This protein binds this small molecule.
Small molecule (SMILES): Nc1ncnc2c1ncn2[C@@H]1O[C@@H]2CO[P](=O)(O)O[C@H]3[C@@H](O)[C@H](n4cnc5c(N)ncnc54)O[C@@H]3CO[P](=O)(O)O[C@H]2[C@H]1O

Sequence of chain 1.D:
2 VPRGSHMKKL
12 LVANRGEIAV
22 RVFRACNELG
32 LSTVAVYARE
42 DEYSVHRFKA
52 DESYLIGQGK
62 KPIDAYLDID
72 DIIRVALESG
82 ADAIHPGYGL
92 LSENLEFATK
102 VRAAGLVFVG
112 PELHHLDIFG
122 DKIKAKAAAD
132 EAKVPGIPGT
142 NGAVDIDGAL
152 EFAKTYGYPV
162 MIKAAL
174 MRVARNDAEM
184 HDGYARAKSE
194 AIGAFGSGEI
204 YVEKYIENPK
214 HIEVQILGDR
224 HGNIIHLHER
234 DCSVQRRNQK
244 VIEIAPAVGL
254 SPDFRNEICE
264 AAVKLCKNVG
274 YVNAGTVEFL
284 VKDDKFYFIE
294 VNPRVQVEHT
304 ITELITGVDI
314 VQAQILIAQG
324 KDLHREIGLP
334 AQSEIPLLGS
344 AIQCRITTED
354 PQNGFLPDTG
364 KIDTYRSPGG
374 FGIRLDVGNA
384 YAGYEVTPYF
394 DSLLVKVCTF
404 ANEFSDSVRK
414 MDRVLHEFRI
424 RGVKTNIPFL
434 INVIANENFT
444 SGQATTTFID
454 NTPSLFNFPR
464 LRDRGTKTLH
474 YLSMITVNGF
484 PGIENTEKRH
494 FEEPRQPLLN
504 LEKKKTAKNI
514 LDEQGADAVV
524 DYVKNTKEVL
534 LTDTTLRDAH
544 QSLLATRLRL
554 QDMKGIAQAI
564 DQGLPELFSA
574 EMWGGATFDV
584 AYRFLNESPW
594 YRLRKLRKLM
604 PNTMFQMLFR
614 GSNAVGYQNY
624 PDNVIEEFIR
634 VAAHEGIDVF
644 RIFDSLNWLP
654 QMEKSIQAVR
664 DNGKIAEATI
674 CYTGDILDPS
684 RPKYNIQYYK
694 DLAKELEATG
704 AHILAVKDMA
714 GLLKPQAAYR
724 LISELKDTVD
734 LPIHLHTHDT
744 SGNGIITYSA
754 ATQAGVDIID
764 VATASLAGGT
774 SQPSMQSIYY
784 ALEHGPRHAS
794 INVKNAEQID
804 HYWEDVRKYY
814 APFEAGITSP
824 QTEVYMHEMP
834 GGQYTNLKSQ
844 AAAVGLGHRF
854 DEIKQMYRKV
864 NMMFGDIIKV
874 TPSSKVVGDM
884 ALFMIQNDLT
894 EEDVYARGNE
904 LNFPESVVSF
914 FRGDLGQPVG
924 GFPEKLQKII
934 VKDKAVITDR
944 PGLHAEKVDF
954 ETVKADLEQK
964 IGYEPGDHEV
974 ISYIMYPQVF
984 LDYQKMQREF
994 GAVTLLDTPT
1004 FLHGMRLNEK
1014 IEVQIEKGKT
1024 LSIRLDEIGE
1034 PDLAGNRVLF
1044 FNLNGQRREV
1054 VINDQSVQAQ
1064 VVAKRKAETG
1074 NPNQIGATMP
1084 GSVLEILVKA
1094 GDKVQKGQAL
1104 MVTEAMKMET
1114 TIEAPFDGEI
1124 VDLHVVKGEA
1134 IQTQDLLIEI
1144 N

Sequence of chain 1.C:
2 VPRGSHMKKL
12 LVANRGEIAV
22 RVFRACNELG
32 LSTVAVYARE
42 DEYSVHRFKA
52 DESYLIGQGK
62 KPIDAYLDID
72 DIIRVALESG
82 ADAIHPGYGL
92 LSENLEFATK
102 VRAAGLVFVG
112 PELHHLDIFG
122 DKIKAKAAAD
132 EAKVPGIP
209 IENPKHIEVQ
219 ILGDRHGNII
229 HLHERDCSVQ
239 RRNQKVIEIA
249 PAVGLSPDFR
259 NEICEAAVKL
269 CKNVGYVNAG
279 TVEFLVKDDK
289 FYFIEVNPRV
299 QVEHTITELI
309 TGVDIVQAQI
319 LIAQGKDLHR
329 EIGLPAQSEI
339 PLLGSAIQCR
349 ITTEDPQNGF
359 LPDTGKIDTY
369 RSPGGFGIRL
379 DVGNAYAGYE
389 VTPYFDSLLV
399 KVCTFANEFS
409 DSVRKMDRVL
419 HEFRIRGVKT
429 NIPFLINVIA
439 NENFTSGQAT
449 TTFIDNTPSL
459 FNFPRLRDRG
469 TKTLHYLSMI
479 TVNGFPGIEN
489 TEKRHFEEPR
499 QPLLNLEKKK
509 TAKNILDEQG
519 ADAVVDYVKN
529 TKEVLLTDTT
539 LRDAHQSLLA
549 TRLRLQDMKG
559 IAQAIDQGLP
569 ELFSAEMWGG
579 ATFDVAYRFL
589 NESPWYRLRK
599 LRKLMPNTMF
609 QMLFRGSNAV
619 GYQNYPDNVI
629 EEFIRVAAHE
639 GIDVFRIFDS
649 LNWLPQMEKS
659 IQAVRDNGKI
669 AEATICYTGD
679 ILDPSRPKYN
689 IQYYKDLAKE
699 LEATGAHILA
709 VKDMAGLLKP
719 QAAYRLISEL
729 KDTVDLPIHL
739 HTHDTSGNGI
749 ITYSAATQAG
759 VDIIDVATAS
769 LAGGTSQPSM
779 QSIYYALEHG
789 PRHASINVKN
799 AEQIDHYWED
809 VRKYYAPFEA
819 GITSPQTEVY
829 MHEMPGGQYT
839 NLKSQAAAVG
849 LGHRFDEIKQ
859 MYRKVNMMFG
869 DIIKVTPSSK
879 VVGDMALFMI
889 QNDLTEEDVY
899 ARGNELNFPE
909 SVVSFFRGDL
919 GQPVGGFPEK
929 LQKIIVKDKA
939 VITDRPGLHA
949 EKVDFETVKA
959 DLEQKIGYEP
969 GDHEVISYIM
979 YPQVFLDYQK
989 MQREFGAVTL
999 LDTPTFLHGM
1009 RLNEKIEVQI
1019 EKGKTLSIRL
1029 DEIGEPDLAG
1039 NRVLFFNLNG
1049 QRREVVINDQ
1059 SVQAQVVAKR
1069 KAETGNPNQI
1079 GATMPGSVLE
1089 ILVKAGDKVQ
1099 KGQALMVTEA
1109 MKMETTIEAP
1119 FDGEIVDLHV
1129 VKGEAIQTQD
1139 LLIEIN

Binding-site contacts:
Ligand atom O2P1 contacts residue GLN756 of chain 1.C at 3.0 Å (h-bond).
Ligand atom O3' contacts residue ILE749 of chain 1.D at 3.9 Å.
Ligand atom P contacts residue SER752 of chain 1.D at 3.7 Å.
Ligand atom C4' contacts residue ILE749 of chain 1.D at 3.9 Å (hydrophobic).
Ligand atom P1 contacts residue GLN756 of chain 1.C at 3.7 Å.
Ligand atom C4 contacts residue TYR722 of chain 1.D at 3.8 Å (hydrophobic).
Ligand atom O4'1 contacts residue ALA753 of chain 1.C at 3.1 Å.
Ligand atom N31 contacts residue GLN719 of chain 1.C at 3.8 Å.
Ligand atom N71 contacts residue TYR722 of chain 1.C at 3.7 Å.
Ligand atom O2P contacts residue GLN756 of chain 1.D at 3.2 Å (h-bond).
Ligand atom O2P contacts residue ALA753 of chain 1.D at 3.8 Å.
Ligand atom O3' contacts residue SER752 of chain 1.C at 3.5 Å (h-bond).
Ligand atom N61 contacts residue TYR722 of chain 1.C at 3.3 Å.
Ligand atom N11 contacts residue TYR722 of chain 1.C at 3.5 Å.
Ligand atom C4'1 contacts residue ILE749 of chain 1.C at 3.8 Å (hydrophobic).
Ligand atom O3'1 contacts residue SER752 of chain 1.D at 3.7 Å.
Ligand atom O4' contacts residue ALA753 of chain 1.D at 3.1 Å.
Ligand atom O2' contacts residue PRO718 of chain 1.D at 3.8 Å.
Ligand atom P contacts residue GLN756 of chain 1.D at 3.8 Å.
Ligand atom N6 contacts residue TYR722 of chain 1.D at 3.4 Å.
Ligand atom O2P1 contacts residue ALA753 of chain 1.C at 3.9 Å.
Ligand atom C2 contacts residue GLN719 of chain 1.D at 3.9 Å.
Ligand atom C1' contacts residue ALA753 of chain 1.D at 3.8 Å (hydrophobic).
Ligand atom O2'1 contacts residue GLN719 of chain 1.C at 3.4 Å (h-bond).
Ligand atom O2P1 contacts residue SER752 of chain 1.C at 2.3 Å (h-bond).
Ligand atom O2P contacts residue SER752 of chain 1.D at 2.5 Å (h-bond).
Ligand atom O2' contacts residue GLN719 of chain 1.D at 3.5 Å (h-bond).
Ligand atom O1P1 contacts residue GLN756 of chain 1.C at 3.3 Å.
Ligand atom O1P contacts residue GLN756 of chain 1.D at 3.2 Å.
Ligand atom C51 contacts residue TYR722 of chain 1.C at 3.8 Å (hydrophobic).
Ligand atom N3 contacts residue TYR722 of chain 1.D at 3.8 Å.
Ligand atom C6 contacts residue TYR722 of chain 1.D at 3.5 Å (hydrophobic).
Ligand atom C5 contacts residue TYR722 of chain 1.D at 3.7 Å (hydrophobic).
Ligand atom C61 contacts residue TYR722 of chain 1.C at 3.5 Å (hydrophobic).
Ligand atom N3 contacts residue GLN719 of chain 1.D at 3.5 Å.
Ligand atom O2'1 contacts residue PRO718 of chain 1.C at 3.6 Å.
Ligand atom N1 contacts residue TYR722 of chain 1.D at 3.5 Å.
Ligand atom P1 contacts residue SER752 of chain 1.C at 3.6 Å.
Ligand atom C21 contacts residue TYR722 of chain 1.C at 3.9 Å (hydrophobic).
Ligand atom C1'1 contacts residue ALA753 of chain 1.C at 3.9 Å (hydrophobic).